This protein binds this small molecule.
Small molecule (SMILES): NC(=O)CC[C@@H](N)C(=O)O

Sequence of chain 1.A:
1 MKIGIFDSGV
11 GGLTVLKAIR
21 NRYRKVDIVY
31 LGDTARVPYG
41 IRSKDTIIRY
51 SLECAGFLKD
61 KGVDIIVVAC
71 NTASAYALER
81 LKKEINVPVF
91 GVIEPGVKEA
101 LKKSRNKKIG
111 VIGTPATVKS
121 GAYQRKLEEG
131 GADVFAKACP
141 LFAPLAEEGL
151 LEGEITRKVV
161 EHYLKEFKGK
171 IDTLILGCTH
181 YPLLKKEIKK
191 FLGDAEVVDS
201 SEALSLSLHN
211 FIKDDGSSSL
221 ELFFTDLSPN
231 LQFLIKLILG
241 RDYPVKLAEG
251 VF

Binding-site contacts:
Ligand atom O contacts residue GLU147 of chain 1.A at 2.5 Å (salt-bridge).
Ligand atom CB contacts residue ASN71 of chain 2.A at 4.2 Å.
Ligand atom CB contacts residue GLY177 of chain 2.A at 3.6 Å.
Ligand atom CA contacts residue GLY177 of chain 2.A at 4.5 Å.
Ligand atom CG contacts residue ALA69 of chain 2.A at 3.5 Å (hydrophobic).
Ligand atom CG contacts residue ASN71 of chain 2.A at 4.3 Å.
Ligand atom OXT contacts residue CYS178 of chain 2.A at 2.9 Å (h-bond).
Ligand atom OXT contacts residue THR72 of chain 2.A at 4.0 Å.
Ligand atom CG contacts residue GLY177 of chain 2.A at 4.5 Å.
Ligand atom N contacts residue ALA69 of chain 2.A at 4.0 Å.
Ligand atom N contacts residue ASN71 of chain 2.A at 2.3 Å (h-bond).
Ligand atom NE2 contacts residue ALA69 of chain 2.A at 4.0 Å.
Ligand atom CA contacts residue GLU147 of chain 1.A at 4.4 Å.
Ligand atom CA contacts residue ASN71 of chain 2.A at 3.6 Å.
Ligand atom O contacts residue CYS178 of chain 2.A at 2.8 Å (h-bond).
Ligand atom CB contacts residue GLU147 of chain 1.A at 4.4 Å.
Ligand atom OE1 contacts residue GLY177 of chain 2.A at 3.4 Å (h-bond).
Ligand atom CD contacts residue ALA69 of chain 2.A at 4.2 Å (hydrophobic).
Ligand atom CA contacts residue CYS178 of chain 2.A at 3.6 Å (hydrophobic).
Ligand atom CA contacts residue CYS70 of chain 2.A at 4.3 Å (hydrophobic).
Ligand atom CB contacts residue CYS178 of chain 2.A at 3.5 Å (hydrophobic).
Ligand atom C contacts residue CYS178 of chain 2.A at 2.8 Å (hydrophobic).
Ligand atom CD contacts residue GLY177 of chain 2.A at 4.3 Å.
Ligand atom N contacts residue CYS70 of chain 2.A at 3.2 Å.
Ligand atom N contacts residue CYS178 of chain 2.A at 4.2 Å.
Ligand atom O contacts residue THR114 of chain 2.A at 3.9 Å.
Ligand atom OXT contacts residue THR117 of chain 2.A at 3.9 Å.
Ligand atom OXT contacts residue ASN71 of chain 2.A at 3.3 Å.
Ligand atom N contacts residue THR72 of chain 2.A at 4.1 Å.
Ligand atom C contacts residue GLY177 of chain 2.A at 4.4 Å.
Ligand atom OXT contacts residue THR114 of chain 2.A at 3.8 Å.
Ligand atom NE2 contacts residue GLY11 of chain 2.A at 4.3 Å.
Ligand atom C contacts residue ASN71 of chain 2.A at 4.0 Å.
Ligand atom C contacts residue THR114 of chain 2.A at 4.3 Å.
Ligand atom C contacts residue GLU147 of chain 1.A at 3.7 Å.

Sequence of chain 2.A:
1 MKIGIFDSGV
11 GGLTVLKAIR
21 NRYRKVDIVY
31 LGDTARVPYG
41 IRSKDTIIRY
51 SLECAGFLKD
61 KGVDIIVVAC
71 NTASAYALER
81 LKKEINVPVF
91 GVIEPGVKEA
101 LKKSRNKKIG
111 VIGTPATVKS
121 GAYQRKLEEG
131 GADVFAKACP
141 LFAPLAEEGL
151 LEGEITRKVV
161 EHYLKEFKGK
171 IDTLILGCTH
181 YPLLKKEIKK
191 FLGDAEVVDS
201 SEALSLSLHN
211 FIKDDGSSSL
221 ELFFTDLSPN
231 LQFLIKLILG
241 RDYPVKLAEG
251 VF